Sequence of chain 1.A:
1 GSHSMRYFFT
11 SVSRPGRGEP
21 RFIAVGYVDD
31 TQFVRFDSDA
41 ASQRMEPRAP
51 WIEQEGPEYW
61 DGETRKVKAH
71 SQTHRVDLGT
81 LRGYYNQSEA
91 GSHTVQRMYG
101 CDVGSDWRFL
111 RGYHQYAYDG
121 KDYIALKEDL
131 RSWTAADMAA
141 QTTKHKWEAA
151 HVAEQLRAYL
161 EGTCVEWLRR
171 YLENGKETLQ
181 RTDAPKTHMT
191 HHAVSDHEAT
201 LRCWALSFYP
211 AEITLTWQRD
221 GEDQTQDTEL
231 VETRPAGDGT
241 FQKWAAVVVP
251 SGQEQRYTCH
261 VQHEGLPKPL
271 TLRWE

Binding-site contacts:
Ligand atom CD1 contacts residue TYR99 of chain 1.A at 3.4 Å (hydrophobic).
Ligand atom O contacts residue HIS70 of chain 1.A at 3.2 Å.
Ligand atom CG contacts residue GLU63 of chain 1.A at 3.5 Å.
Ligand atom CE2 contacts residue LEU156 of chain 1.A at 3.5 Å (hydrophobic).
Ligand atom OXT contacts residue LYS146 of chain 1.A at 3.3 Å (salt-bridge).
Ligand atom C contacts residue THR73 of chain 1.A at 3.2 Å.
Ligand atom CA contacts residue TYR7 of chain 1.A at 3.3 Å (hydrophobic).
Ligand atom O contacts residue THR73 of chain 1.A at 2.2 Å (h-bond).
Ligand atom O contacts residue TRP147 of chain 1.A at 2.8 Å (h-bond).
Ligand atom CD1 contacts residue THR73 of chain 1.A at 3.3 Å.
Ligand atom CD2 contacts residue THR163 of chain 1.A at 3.5 Å.
Ligand atom CG contacts residue LYS66 of chain 1.A at 3.4 Å.
Ligand atom N contacts residue ASP77 of chain 1.A at 3.0 Å (salt-bridge).
Ligand atom CZ contacts residue GLN155 of chain 1.A at 3.1 Å.
Ligand atom C contacts residue LYS146 of chain 1.A at 3.3 Å.
Ligand atom N contacts residue GLU63 of chain 1.A at 2.8 Å (salt-bridge).
Ligand atom N contacts residue TYR99 of chain 1.A at 2.9 Å (h-bond).
Ligand atom N contacts residue TYR171 of chain 1.A at 2.9 Å (h-bond).
Ligand atom CD1 contacts residue GLU63 of chain 1.A at 2.9 Å.
Ligand atom CG2 contacts residue ASP77 of chain 1.A at 3.5 Å.
Ligand atom C contacts residue TYR7 of chain 1.A at 3.4 Å (hydrophobic).
Ligand atom O contacts residue TYR159 of chain 1.A at 2.6 Å (h-bond).
Ligand atom CD2 contacts residue VAL67 of chain 1.A at 3.5 Å (hydrophobic).
Ligand atom N contacts residue TYR7 of chain 1.A at 2.9 Å (h-bond).
Ligand atom CD2 contacts residue TRP167 of chain 1.A at 3.5 Å (hydrophobic).
Ligand atom CG1 contacts residue TRP147 of chain 1.A at 3.4 Å (hydrophobic).
Ligand atom CE2 contacts residue GLN155 of chain 1.A at 3.2 Å.
Ligand atom OXT contacts residue TYR84 of chain 1.A at 2.8 Å (h-bond).
Ligand atom CG contacts residue THR73 of chain 1.A at 3.5 Å.
Ligand atom O contacts residue LYS66 of chain 1.A at 2.8 Å (salt-bridge).
Ligand atom CD1 contacts residue TYR7 of chain 1.A at 3.4 Å (hydrophobic).
Ligand atom CB contacts residue TYR99 of chain 1.A at 3.3 Å (hydrophobic).
Ligand atom CD1 contacts residue GLN155 of chain 1.A at 3.1 Å.
Ligand atom CD2 contacts residue MET45 of chain 1.A at 3.5 Å (hydrophobic).
Ligand atom CD1 contacts residue TYR159 of chain 1.A at 3.5 Å (hydrophobic).
Ligand atom OXT contacts residue THR143 of chain 1.A at 2.6 Å (h-bond).
Ligand atom CB contacts residue GLU63 of chain 1.A at 3.3 Å.
Ligand atom CE1 contacts residue GLN155 of chain 1.A at 2.9 Å.
Ligand atom OH contacts residue GLN155 of chain 1.A at 3.1 Å (h-bond).
Ligand atom O contacts residue LYS146 of chain 1.A at 2.8 Å (salt-bridge).

A protein and the small-molecule ligand that binds it are described below.
Small molecule (SMILES): CC(C)C[C@H](NC(=O)[C@@H](N)CC(C)C)C(=O)N[C@@H](Cc1ccccc1)C(=O)NCC(=O)N[C@@H](Cc1ccc(O)cc1)C(=O)N1CCC[C@H]1C(=O)N[C@H](C(=O)N[C@@H](Cc1ccc(O)cc1)C(=O)N[C@H](C(=O)O)C(C)C)C(C)C